This small molecule binds to this protein.
Small molecule (SMILES): C/C=C/C=C/C=C/C(=O)N[C@@H](Cc1ccccc1)C(=O)N[C@H]1COC(=O)[C@@H]2C[C@@H](C)CN2C(=O)[C@H](C)NC(=O)[C@H](C)N(C)C(=O)[C@@H]2CCCN2C1=O

Binding-site contacts:
Ligand atom CB contacts residue PHE119 of chain 1.Q at 3.7 Å (hydrophobic).
Ligand atom C contacts residue PHE67 of chain 1.Q at 3.6 Å (hydrophobic).
Ligand atom CB contacts residue LEU198 of chain 1.Q at 3.6 Å (hydrophobic).
Ligand atom O contacts residue PHE89 of chain 1.P at 3.8 Å.
Ligand atom CZ contacts residue THR86 of chain 1.P at 3.5 Å.
Ligand atom C1 contacts residue LEU55 of chain 1.P at 3.9 Å (hydrophobic).
Ligand atom CE1 contacts residue LEU121 of chain 1.Q at 3.8 Å (hydrophobic).
Ligand atom C1 contacts residue TYR69 of chain 1.Q at 4.0 Å (hydrophobic).
Ligand atom CA contacts residue PHE89 of chain 1.P at 3.7 Å (hydrophobic).
Ligand atom C contacts residue PHE89 of chain 1.P at 3.8 Å (hydrophobic).
Ligand atom N contacts residue PHE67 of chain 1.Q at 3.8 Å.
Ligand atom C8 contacts residue SER59 of chain 1.P at 3.9 Å.
Ligand atom CD contacts residue TYR69 of chain 1.Q at 3.5 Å (hydrophobic).
Ligand atom CE contacts residue GLU33 of chain 1.Q at 3.8 Å.
Ligand atom CD1 contacts residue LEU121 of chain 1.Q at 3.9 Å (hydrophobic).
Ligand atom C6 contacts residue GLU33 of chain 1.Q at 3.9 Å.
Ligand atom CE2 contacts residue LEU55 of chain 1.P at 3.9 Å (hydrophobic).
Ligand atom O contacts residue PHE89 of chain 1.P at 3.7 Å.
Ligand atom C contacts residue TYR69 of chain 1.Q at 3.6 Å (hydrophobic).
Ligand atom C7 contacts residue LEU55 of chain 1.P at 3.8 Å (hydrophobic).
Ligand atom CD2 contacts residue TYR69 of chain 1.Q at 3.5 Å (hydrophobic).
Ligand atom CB contacts residue PHE67 of chain 1.Q at 3.4 Å (hydrophobic).
Ligand atom CE1 contacts residue THR86 of chain 1.P at 3.8 Å.
Ligand atom CA contacts residue PHE67 of chain 1.Q at 3.7 Å (hydrophobic).
Ligand atom N contacts residue TYR69 of chain 1.Q at 3.2 Å (h-bond).
Ligand atom O contacts residue PHE67 of chain 1.Q at 3.9 Å.
Ligand atom CM contacts residue PHE119 of chain 1.Q at 3.8 Å (hydrophobic).
Ligand atom CM contacts residue LEU198 of chain 1.Q at 3.4 Å (hydrophobic).
Ligand atom O contacts residue TYR69 of chain 1.Q at 2.5 Å (h-bond).
Ligand atom C2 contacts residue TYR69 of chain 1.Q at 3.7 Å (hydrophobic).
Ligand atom N contacts residue PHE89 of chain 1.P at 3.7 Å.
Ligand atom C6 contacts residue LEU30 of chain 1.Q at 3.6 Å (hydrophobic).
Ligand atom CE2 contacts residue TYR69 of chain 1.Q at 3.8 Å (hydrophobic).
Ligand atom CZ contacts residue LEU121 of chain 1.Q at 3.8 Å (hydrophobic).
Ligand atom CA contacts residue PHE67 of chain 1.Q at 3.7 Å (hydrophobic).
Ligand atom C2 contacts residue LEU55 of chain 1.P at 3.8 Å (hydrophobic).
Ligand atom C4 contacts residue ILE35 of chain 1.Q at 3.6 Å (hydrophobic).
Ligand atom C8 contacts residue ARG29 of chain 1.Q at 3.6 Å.
Ligand atom C7 contacts residue SER59 of chain 1.P at 3.4 Å.
Ligand atom CD1 contacts residue PHE89 of chain 1.P at 3.8 Å (hydrophobic).

Sequence of chain 1.P:
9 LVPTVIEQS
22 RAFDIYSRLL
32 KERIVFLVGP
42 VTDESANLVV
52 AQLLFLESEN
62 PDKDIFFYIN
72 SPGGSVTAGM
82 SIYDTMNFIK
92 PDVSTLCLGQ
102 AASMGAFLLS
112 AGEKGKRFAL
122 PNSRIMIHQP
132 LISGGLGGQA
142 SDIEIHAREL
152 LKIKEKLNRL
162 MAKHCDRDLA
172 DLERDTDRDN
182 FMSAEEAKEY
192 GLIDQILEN

Sequence of chain 1.Q:
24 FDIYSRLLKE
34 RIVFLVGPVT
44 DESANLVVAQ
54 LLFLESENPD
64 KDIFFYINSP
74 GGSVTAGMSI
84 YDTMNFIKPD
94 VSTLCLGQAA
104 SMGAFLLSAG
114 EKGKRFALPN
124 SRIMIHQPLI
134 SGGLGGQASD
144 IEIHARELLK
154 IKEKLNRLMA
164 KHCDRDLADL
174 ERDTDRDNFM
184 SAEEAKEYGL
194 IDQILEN